Sequence of chain 1.A:
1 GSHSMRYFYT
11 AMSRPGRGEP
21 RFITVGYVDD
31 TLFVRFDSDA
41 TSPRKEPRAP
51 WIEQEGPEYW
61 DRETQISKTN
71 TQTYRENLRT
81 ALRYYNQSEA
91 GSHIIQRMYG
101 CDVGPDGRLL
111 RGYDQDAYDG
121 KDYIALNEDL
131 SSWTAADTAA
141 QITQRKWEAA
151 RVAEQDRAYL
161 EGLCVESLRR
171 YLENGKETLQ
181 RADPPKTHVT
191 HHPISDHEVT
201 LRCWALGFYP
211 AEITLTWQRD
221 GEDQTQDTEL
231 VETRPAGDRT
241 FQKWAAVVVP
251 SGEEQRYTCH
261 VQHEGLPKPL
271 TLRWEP

Binding-site contacts:
Ligand atom CG contacts residue GLU63 of chain 1.A at 3.5 Å.
Ligand atom OE1 contacts residue TYR9 of chain 1.A at 2.6 Å (h-bond).
Ligand atom N contacts residue TYR171 of chain 1.A at 2.5 Å (h-bond).
Ligand atom OE1 contacts residue ARG62 of chain 1.A at 2.9 Å (salt-bridge).
Ligand atom CD1 contacts residue ASN77 of chain 1.A at 3.4 Å.
Ligand atom OXT contacts residue TYR84 of chain 1.A at 3.5 Å (h-bond).
Ligand atom O contacts residue TRP147 of chain 1.A at 2.9 Å (h-bond).
Ligand atom N contacts residue GLU63 of chain 1.A at 2.9 Å (salt-bridge).
Ligand atom CA contacts residue GLU63 of chain 1.A at 3.5 Å.
Ligand atom CA contacts residue TYR99 of chain 1.A at 3.3 Å (hydrophobic).
Ligand atom NE contacts residue GLN155 of chain 1.A at 3.1 Å (h-bond).
Ligand atom CB contacts residue TRP147 of chain 1.A at 3.5 Å (hydrophobic).
Ligand atom N contacts residue SER167 of chain 1.A at 3.1 Å (h-bond).
Ligand atom CG contacts residue TYR99 of chain 1.A at 3.4 Å (hydrophobic).
Ligand atom O contacts residue TYR159 of chain 1.A at 2.7 Å (h-bond).
Ligand atom CD contacts residue TYR99 of chain 1.A at 3.4 Å (hydrophobic).
Ligand atom C contacts residue TYR84 of chain 1.A at 3.4 Å (hydrophobic).
Ligand atom N contacts residue TYR7 of chain 1.A at 3.0 Å (h-bond).
Ligand atom N contacts residue TYR99 of chain 1.A at 3.0 Å (h-bond).
Ligand atom CA contacts residue TYR7 of chain 1.A at 3.4 Å (hydrophobic).
Ligand atom O contacts residue GOL1 of chain 1.E at 3.2 Å (h-bond).
Ligand atom C contacts residue TYR7 of chain 1.A at 3.3 Å (hydrophobic).
Ligand atom OE2 contacts residue LYS45 of chain 1.A at 2.7 Å (salt-bridge).
Ligand atom CZ contacts residue GLN155 of chain 1.A at 3.2 Å.
Ligand atom N contacts residue GOL1 of chain 1.E at 3.5 Å.
Ligand atom N contacts residue TYR159 of chain 1.A at 3.4 Å.
Ligand atom O contacts residue TYR84 of chain 1.A at 2.7 Å (h-bond).
Ligand atom O contacts residue THR143 of chain 1.A at 2.7 Å (h-bond).
Ligand atom CG contacts residue TYR171 of chain 1.A at 3.4 Å (hydrophobic).
Ligand atom CG contacts residue TYR59 of chain 1.A at 3.4 Å (hydrophobic).
Ligand atom N contacts residue ASN77 of chain 1.A at 3.0 Å (h-bond).
Ligand atom OXT contacts residue LYS146 of chain 1.A at 2.7 Å (salt-bridge).
Ligand atom CE2 contacts residue TYR123 of chain 1.A at 3.5 Å (hydrophobic).
Ligand atom CB contacts residue TYR99 of chain 1.A at 3.3 Å (hydrophobic).
Ligand atom OG contacts residue GLU76 of chain 1.A at 3.5 Å (salt-bridge).
Ligand atom OE2 contacts residue ARG170 of chain 1.A at 2.9 Å (salt-bridge).
Ligand atom CA contacts residue TYR171 of chain 1.A at 3.4 Å (hydrophobic).
Ligand atom CE1 contacts residue ASN77 of chain 1.A at 3.5 Å.
Ligand atom CB contacts residue GLU76 of chain 1.A at 3.5 Å.
Ligand atom OE1 contacts residue TYR99 of chain 1.A at 2.6 Å (h-bond).

A small-molecule ligand and the protein it binds are described below.
Small molecule (SMILES): C[C@H](NC(=O)[C@H](C)NC(=O)[C@H](CCCN=C(N)N)NC(=O)CNC(=O)[C@H](Cc1ccccc1)NC(=O)[C@H](CCC(=O)O)NC(=O)[C@@H](N)CCC(=O)O)C(=O)N[C@@H](CO)C(=O)N[C@@H](Cc1ccccc1)C(=O)O